Sequence of chain 50.E:
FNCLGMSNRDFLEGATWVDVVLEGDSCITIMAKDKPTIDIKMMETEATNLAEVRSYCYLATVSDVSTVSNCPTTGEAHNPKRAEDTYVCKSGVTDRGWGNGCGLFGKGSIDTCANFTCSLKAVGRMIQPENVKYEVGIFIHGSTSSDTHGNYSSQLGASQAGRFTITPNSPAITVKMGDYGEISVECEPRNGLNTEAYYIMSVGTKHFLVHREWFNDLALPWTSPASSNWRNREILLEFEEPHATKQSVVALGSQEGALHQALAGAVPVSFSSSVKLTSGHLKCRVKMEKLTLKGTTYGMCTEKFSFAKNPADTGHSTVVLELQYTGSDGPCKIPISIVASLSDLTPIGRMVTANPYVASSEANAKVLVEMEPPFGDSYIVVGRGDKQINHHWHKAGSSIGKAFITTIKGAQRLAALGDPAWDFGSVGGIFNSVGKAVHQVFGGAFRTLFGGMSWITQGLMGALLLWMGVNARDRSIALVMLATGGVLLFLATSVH

Binding-site contacts:
Ligand atom O5 contacts residue SER157 of chain 50.E at 4.0 Å.
Ligand atom C7 contacts residue ASN154 of chain 50.E at 3.3 Å.
Ligand atom O7 contacts residue ASN154 of chain 50.E at 3.5 Å (h-bond).
Ligand atom O6 contacts residue SER157 of chain 50.E at 4.2 Å.
Ligand atom C4 contacts residue ASN154 of chain 50.E at 4.2 Å.
Ligand atom C1 contacts residue ASN154 of chain 50.E at 1.4 Å.
Ligand atom C3 contacts residue ASN154 of chain 50.E at 3.8 Å.
Ligand atom C1 contacts residue SER156 of chain 50.E at 4.0 Å.
Ligand atom C1 contacts residue SER157 of chain 50.E at 4.3 Å.
Ligand atom O5 contacts residue ASN154 of chain 50.E at 2.4 Å (h-bond).
Ligand atom N2 contacts residue ASN154 of chain 50.E at 2.8 Å (h-bond).
Ligand atom C8 contacts residue ASN154 of chain 50.E at 3.7 Å.
Ligand atom C5 contacts residue ASN154 of chain 50.E at 3.6 Å.
Ligand atom C2 contacts residue ASN154 of chain 50.E at 2.5 Å.

This small molecule binds to this protein.
Small molecule (SMILES): CC(=O)N[C@@H]1[C@@H](O)[C@H](O)[C@@H](CO)O[C@H]1O